Binding-site contacts:
Ligand atom C2 contacts residue ASN295 of chain 1.A at 2.3 Å.
Ligand atom O5 contacts residue ASN295 of chain 1.A at 2.3 Å (h-bond).
Ligand atom C7 contacts residue ALA530 of chain 1.A at 4.2 Å (hydrophobic).
Ligand atom C7 contacts residue ASN295 of chain 1.A at 3.6 Å.
Ligand atom N2 contacts residue ASN295 of chain 1.A at 2.8 Å (h-bond).
Ligand atom C5 contacts residue ASN295 of chain 1.A at 3.6 Å.
Ligand atom C8 contacts residue ALA530 of chain 1.A at 4.4 Å (hydrophobic).
Ligand atom O7 contacts residue ASN295 of chain 1.A at 4.0 Å.
Ligand atom C1 contacts residue ASN295 of chain 1.A at 1.4 Å.
Ligand atom C4 contacts residue ASN295 of chain 1.A at 4.1 Å.
Ligand atom C3 contacts residue ASN295 of chain 1.A at 3.7 Å.
Ligand atom O7 contacts residue ALA530 of chain 1.A at 4.0 Å.

Sequence of chain 1.A:
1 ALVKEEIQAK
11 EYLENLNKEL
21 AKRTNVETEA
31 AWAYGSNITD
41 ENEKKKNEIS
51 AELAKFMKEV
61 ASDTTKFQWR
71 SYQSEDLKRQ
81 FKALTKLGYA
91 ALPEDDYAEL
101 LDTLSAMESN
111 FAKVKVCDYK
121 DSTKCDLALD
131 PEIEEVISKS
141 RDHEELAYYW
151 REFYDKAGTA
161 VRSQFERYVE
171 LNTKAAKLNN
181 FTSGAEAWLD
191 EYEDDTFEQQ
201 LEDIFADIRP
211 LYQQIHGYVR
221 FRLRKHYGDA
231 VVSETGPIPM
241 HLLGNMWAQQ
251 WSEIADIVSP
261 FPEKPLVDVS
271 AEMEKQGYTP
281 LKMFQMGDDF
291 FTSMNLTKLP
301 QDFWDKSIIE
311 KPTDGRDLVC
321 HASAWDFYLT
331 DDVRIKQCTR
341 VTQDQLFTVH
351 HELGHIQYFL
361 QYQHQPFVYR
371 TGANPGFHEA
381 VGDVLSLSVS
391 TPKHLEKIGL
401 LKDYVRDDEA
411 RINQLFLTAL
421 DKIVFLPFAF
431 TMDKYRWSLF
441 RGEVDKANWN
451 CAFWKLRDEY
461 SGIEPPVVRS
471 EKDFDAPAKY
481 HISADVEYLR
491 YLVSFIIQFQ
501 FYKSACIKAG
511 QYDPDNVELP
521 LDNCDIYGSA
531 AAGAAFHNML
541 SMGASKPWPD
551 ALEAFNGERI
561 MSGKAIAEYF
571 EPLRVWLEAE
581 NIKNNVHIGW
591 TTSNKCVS

This protein binds this small molecule.
Small molecule (SMILES): CC(=O)N[C@@H]1[C@@H](O)[C@H](O)[C@@H](CO)O[C@H]1O